Sequence of chain 1.A:
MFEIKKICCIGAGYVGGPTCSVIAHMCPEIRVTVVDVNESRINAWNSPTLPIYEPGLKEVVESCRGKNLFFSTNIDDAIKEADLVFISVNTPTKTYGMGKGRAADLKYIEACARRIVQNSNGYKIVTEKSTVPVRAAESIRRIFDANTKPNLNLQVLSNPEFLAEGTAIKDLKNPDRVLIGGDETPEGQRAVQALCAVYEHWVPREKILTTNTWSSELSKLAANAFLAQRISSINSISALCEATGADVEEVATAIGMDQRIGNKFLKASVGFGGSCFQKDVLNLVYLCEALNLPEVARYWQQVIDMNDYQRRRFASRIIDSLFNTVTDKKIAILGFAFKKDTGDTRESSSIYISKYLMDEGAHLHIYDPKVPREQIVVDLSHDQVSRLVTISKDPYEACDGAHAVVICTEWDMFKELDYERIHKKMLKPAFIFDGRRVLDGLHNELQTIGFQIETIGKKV

This small molecule binds to this protein.
Small molecule (SMILES): O=C(O)[C@H]1O[C@H](O[P](=O)(O)O[P](=O)(O)OC[C@H]2O[C@@H](n3ccc(=O)[nH]c3=O)[C@H](O)[C@@H]2O)[C@H](O)[C@@H](O)[C@@H]1O

Sequence of chain 1.B:
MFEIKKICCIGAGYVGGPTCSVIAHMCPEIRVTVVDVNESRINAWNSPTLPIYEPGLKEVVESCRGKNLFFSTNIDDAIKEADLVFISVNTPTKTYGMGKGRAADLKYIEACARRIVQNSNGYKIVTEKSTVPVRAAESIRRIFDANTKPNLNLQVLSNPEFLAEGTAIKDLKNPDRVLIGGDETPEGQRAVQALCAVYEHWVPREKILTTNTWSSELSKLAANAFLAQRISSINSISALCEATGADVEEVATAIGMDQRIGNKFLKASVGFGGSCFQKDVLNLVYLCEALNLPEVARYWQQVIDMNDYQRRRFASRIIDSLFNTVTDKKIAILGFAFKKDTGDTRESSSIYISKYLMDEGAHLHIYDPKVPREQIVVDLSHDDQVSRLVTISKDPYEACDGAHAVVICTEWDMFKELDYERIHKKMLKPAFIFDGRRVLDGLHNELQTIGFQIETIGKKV

Binding-site contacts:
Ligand atom C3D contacts residue PHE339 of chain 1.B at 3.4 Å (hydrophobic).
Ligand atom O4' contacts residue GLU162 of chain 1.B at 3.4 Å (salt-bridge).
Ligand atom O'P contacts residue NAD1 of chain 1.M at 3.2 Å.
Ligand atom O5' contacts residue PHE278 of chain 1.B at 3.5 Å.
Ligand atom N3 contacts residue LYS268 of chain 1.B at 2.7 Å (salt-bridge).
Ligand atom C6' contacts residue NAD1 of chain 1.M at 3.1 Å.
Ligand atom O3' contacts residue PHE163 of chain 1.B at 2.7 Å (h-bond).
Ligand atom O4' contacts residue PHE163 of chain 1.B at 3.0 Å.
Ligand atom C4D contacts residue GLY274 of chain 1.B at 3.5 Å.
Ligand atom O'Q contacts residue NAD1 of chain 1.M at 3.0 Å.
Ligand atom O4 contacts residue PHE266 of chain 1.B at 3.3 Å.
Ligand atom O2 contacts residue SER270 of chain 1.B at 2.7 Å (h-bond).
Ligand atom O4 contacts residue LYS268 of chain 1.B at 3.1 Å (salt-bridge).
Ligand atom O2A contacts residue PHE278 of chain 1.B at 3.3 Å.
Ligand atom C1' contacts residue PHE278 of chain 1.B at 3.4 Å (hydrophobic).
Ligand atom O3' contacts residue ARG261 of chain 1.A at 2.9 Å (salt-bridge).
Ligand atom O2D contacts residue ARG443 of chain 1.B at 2.9 Å (salt-bridge).
Ligand atom O3D contacts residue GLY274 of chain 1.B at 2.9 Å (h-bond).
Ligand atom O'P contacts residue ASN225 of chain 1.B at 2.9 Å (h-bond).
Ligand atom O4D contacts residue PHE273 of chain 1.B at 3.3 Å.
Ligand atom O4' contacts residue LEU164 of chain 1.B at 2.5 Å (h-bond).
Ligand atom C4' contacts residue LEU164 of chain 1.B at 3.2 Å (hydrophobic).
Ligand atom C3' contacts residue LEU164 of chain 1.B at 3.3 Å (hydrophobic).
Ligand atom O2' contacts residue ARG261 of chain 1.A at 2.8 Å (salt-bridge).
Ligand atom O4D contacts residue ILE232 of chain 1.B at 3.4 Å.
Ligand atom O2A contacts residue PHE266 of chain 1.B at 3.3 Å.
Ligand atom O3B contacts residue ALA165 of chain 1.B at 3.4 Å.
Ligand atom O4' contacts residue LYS221 of chain 1.B at 3.0 Å (salt-bridge).
Ligand atom O3A contacts residue LYS340 of chain 1.B at 3.5 Å.
Ligand atom O1A contacts residue LYS340 of chain 1.B at 3.0 Å (salt-bridge).
Ligand atom O2D contacts residue PHE339 of chain 1.B at 3.2 Å (h-bond).
Ligand atom O'Q contacts residue CYS277 of chain 1.B at 3.1 Å.
Ligand atom C4' contacts residue LYS221 of chain 1.B at 3.2 Å.
Ligand atom O2B contacts residue GLU166 of chain 1.B at 2.9 Å (salt-bridge).
Ligand atom O3D contacts residue PHE339 of chain 1.B at 2.6 Å (h-bond).
Ligand atom C5' contacts residue LEU164 of chain 1.B at 3.5 Å (hydrophobic).
Ligand atom O4' contacts residue NAD1 of chain 1.M at 3.3 Å.
Ligand atom C3' contacts residue PHE163 of chain 1.B at 3.4 Å (hydrophobic).
Ligand atom O2B contacts residue PHE339 of chain 1.B at 3.4 Å.
Ligand atom O'P contacts residue LYS221 of chain 1.B at 2.8 Å (salt-bridge).